Sequence of chain 1.C:
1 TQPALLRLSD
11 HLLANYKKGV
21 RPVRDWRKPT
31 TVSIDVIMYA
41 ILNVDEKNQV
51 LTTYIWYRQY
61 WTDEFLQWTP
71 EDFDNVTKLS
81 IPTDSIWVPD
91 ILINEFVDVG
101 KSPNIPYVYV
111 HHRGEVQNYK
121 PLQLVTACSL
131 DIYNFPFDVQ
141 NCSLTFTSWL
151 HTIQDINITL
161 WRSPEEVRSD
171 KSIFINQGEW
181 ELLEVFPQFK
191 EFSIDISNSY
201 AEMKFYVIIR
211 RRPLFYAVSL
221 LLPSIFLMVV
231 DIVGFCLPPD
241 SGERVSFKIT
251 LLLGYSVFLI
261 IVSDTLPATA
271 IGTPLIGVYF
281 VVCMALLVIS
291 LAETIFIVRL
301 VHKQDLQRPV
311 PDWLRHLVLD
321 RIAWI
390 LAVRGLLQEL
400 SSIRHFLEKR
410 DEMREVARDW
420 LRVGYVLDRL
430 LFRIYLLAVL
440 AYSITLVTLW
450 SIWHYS

The small molecule below binds the protein below.
Small molecule (SMILES): CC(=O)N[C@H]1[C@H](O[C@H]2[C@H](O)[C@@H](NC(C)=O)CO[C@@H]2CO)O[C@H](CO)[C@@H](O[C@@H]2O[C@H](CO)[C@@H](O)[C@H](O)[C@@H]2O)[C@@H]1O

Binding-site contacts:
Ligand atom C1 contacts residue ASN157 of chain 1.C at 3.4 Å.
Ligand atom O5 contacts residue ASN157 of chain 1.C at 2.8 Å (h-bond).
Ligand atom O7 contacts residue ASN157 of chain 1.C at 4.3 Å.
Ligand atom C6 contacts residue ASN157 of chain 1.C at 4.1 Å.
Ligand atom C5 contacts residue ASN157 of chain 1.C at 4.0 Å.
Ligand atom O6 contacts residue ILE158 of chain 1.C at 4.3 Å.
Ligand atom C8 contacts residue PHE189 of chain 1.C at 4.3 Å (hydrophobic).
Ligand atom C2 contacts residue ASN157 of chain 1.C at 4.5 Å.
Ligand atom C6 contacts residue ILE158 of chain 1.C at 4.0 Å (hydrophobic).
Ligand atom O7 contacts residue PHE189 of chain 1.C at 4.5 Å.